The protein below binds the small molecule below.
Small molecule (SMILES): Nc1ncnc2c1ncn2[C@@H]1O[C@H](CO[P](=O)(O)OS(=O)(=O)O)[C@@H](O)[C@H]1O

Sequence of chain 2.C:
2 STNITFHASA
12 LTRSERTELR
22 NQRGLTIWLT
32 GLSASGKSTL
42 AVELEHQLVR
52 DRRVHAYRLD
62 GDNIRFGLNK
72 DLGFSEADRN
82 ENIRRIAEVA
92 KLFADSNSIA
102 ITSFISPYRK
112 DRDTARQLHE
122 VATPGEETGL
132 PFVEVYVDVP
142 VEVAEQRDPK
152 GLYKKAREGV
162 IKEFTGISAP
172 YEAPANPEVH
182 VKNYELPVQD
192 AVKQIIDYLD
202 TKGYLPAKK

Binding-site contacts:
Ligand atom O1B contacts residue SER107 of chain 2.C at 2.9 Å (h-bond).
Ligand atom O2B contacts residue ASN83 of chain 2.C at 2.9 Å (h-bond).
Ligand atom C5 contacts residue PHE75 of chain 2.C at 3.6 Å (hydrophobic).
Ligand atom C5' contacts residue ILE106 of chain 2.C at 3.5 Å (hydrophobic).
Ligand atom C4 contacts residue PHE75 of chain 2.C at 3.7 Å (hydrophobic).
Ligand atom C6 contacts residue ARG80 of chain 2.C at 3.4 Å.
Ligand atom C2' contacts residue LEU153 of chain 2.C at 3.7 Å (hydrophobic).
Ligand atom O2A contacts residue ARG66 of chain 2.C at 2.7 Å (salt-bridge).
Ligand atom C2 contacts residue ARG80 of chain 2.C at 3.6 Å.
Ligand atom N6 contacts residue PHE165 of chain 2.C at 3.7 Å.
Ligand atom O1B contacts residue ILE84 of chain 2.C at 3.6 Å.
Ligand atom O4' contacts residue PHE75 of chain 2.C at 3.3 Å.
Ligand atom N1 contacts residue THR166 of chain 2.C at 3.5 Å (h-bond).
Ligand atom N1 contacts residue PHE165 of chain 2.C at 3.5 Å.
Ligand atom C6 contacts residue PHE165 of chain 2.C at 3.5 Å (hydrophobic).
Ligand atom N7 contacts residue PHE75 of chain 2.C at 3.6 Å.
Ligand atom N6 contacts residue GLU164 of chain 2.C at 2.9 Å (salt-bridge).
Ligand atom O1B contacts residue ILE106 of chain 2.C at 3.4 Å (h-bond).
Ligand atom N3 contacts residue ILE106 of chain 2.C at 3.7 Å.
Ligand atom C3' contacts residue SER34 of chain 2.C at 3.3 Å.
Ligand atom O5' contacts residue PHE75 of chain 2.C at 3.5 Å.
Ligand atom O2A contacts residue PHE105 of chain 2.C at 3.4 Å.
Ligand atom O2B contacts residue ARG80 of chain 2.C at 3.6 Å.
Ligand atom N1 contacts residue ARG80 of chain 2.C at 2.9 Å (salt-bridge).
Ligand atom C8 contacts residue PHE75 of chain 2.C at 3.6 Å (hydrophobic).
Ligand atom O3B contacts residue ARG80 of chain 2.C at 2.8 Å (salt-bridge).
Ligand atom O3B contacts residue PRO108 of chain 2.C at 3.2 Å.
Ligand atom O2B contacts residue ARG66 of chain 2.C at 3.0 Å (salt-bridge).
Ligand atom N9 contacts residue PHE75 of chain 2.C at 3.7 Å.
Ligand atom O1A contacts residue ILE106 of chain 2.C at 2.8 Å (h-bond).
Ligand atom N6 contacts residue ARG80 of chain 2.C at 3.4 Å (salt-bridge).
Ligand atom O2A contacts residue ASN83 of chain 2.C at 2.9 Å (h-bond).
Ligand atom C4 contacts residue PHE165 of chain 2.C at 3.6 Å (hydrophobic).
Ligand atom O1A contacts residue PHE105 of chain 2.C at 3.2 Å.
Ligand atom O2' contacts residue LEU153 of chain 2.C at 3.4 Å.
Ligand atom O3' contacts residue SER34 of chain 2.C at 2.7 Å (h-bond).
Ligand atom N1 contacts residue GLU164 of chain 2.C at 3.7 Å.
Ligand atom C2 contacts residue THR166 of chain 2.C at 3.6 Å.
Ligand atom N3 contacts residue PHE165 of chain 2.C at 3.6 Å.
Ligand atom N6 contacts residue LYS163 of chain 2.C at 3.3 Å (salt-bridge).